A small-molecule ligand and the protein it binds are described below.
Small molecule (SMILES): C[C@H](NC(=O)[C@@H]1CCCCN1)c1ccc(Nc2ncc3cc(-c4ccncc4)ccc3n2)cc1

Sequence of chain 1.C:
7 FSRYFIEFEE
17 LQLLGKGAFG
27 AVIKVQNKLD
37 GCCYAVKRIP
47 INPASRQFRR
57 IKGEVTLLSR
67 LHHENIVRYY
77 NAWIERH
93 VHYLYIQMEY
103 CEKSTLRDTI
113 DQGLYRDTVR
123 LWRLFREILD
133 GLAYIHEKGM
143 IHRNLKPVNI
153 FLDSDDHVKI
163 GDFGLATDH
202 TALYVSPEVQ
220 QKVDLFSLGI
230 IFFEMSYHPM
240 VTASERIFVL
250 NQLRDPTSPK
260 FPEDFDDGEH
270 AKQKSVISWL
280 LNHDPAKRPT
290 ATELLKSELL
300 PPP

Binding-site contacts:
Ligand atom C6 contacts residue CYS103 of chain 1.C at 3.3 Å (hydrophobic).
Ligand atom C6 contacts residue SER106 of chain 1.C at 3.6 Å.
Ligand atom C10 contacts residue PHE153 of chain 1.C at 3.6 Å (hydrophobic).
Ligand atom C17 contacts residue ASP164 of chain 1.C at 3.4 Å.
Ligand atom N contacts residue CYS103 of chain 1.C at 2.9 Å (h-bond).
Ligand atom N1 contacts residue TYR102 of chain 1.C at 3.8 Å.
Ligand atom N3 contacts residue MET100 of chain 1.C at 3.8 Å.
Ligand atom C contacts residue LEU20 of chain 1.C at 3.7 Å (hydrophobic).
Ligand atom C17 contacts residue MET100 of chain 1.C at 3.7 Å (hydrophobic).
Ligand atom C19 contacts residue LYS43 of chain 1.C at 3.8 Å.
Ligand atom O contacts residue SER106 of chain 1.C at 2.9 Å (h-bond).
Ligand atom C9 contacts residue GLU101 of chain 1.C at 3.2 Å.
Ligand atom C26 contacts residue ASP110 of chain 1.C at 3.3 Å.
Ligand atom C contacts residue GLN18 of chain 1.C at 3.7 Å.
Ligand atom C5 contacts residue TYR102 of chain 1.C at 3.6 Å (hydrophobic).
Ligand atom N contacts residue TYR102 of chain 1.C at 3.4 Å.
Ligand atom C12 contacts residue ASP164 of chain 1.C at 3.8 Å.
Ligand atom C20 contacts residue ASP164 of chain 1.C at 3.2 Å.
Ligand atom N3 contacts residue ASP164 of chain 1.C at 3.8 Å.
Ligand atom C18 contacts residue ASP164 of chain 1.C at 3.6 Å.
Ligand atom C3 contacts residue LEU20 of chain 1.C at 3.7 Å (hydrophobic).
Ligand atom C7 contacts residue TYR102 of chain 1.C at 3.6 Å (hydrophobic).
Ligand atom C13 contacts residue PHE153 of chain 1.C at 3.6 Å (hydrophobic).
Ligand atom C13 contacts residue ASP164 of chain 1.C at 3.7 Å.
Ligand atom C10 contacts residue ALA41 of chain 1.C at 3.7 Å (hydrophobic).
Ligand atom N5 contacts residue ASP110 of chain 1.C at 2.7 Å (salt-bridge).
Ligand atom C14 contacts residue PHE153 of chain 1.C at 3.4 Å (hydrophobic).
Ligand atom C5 contacts residue CYS103 of chain 1.C at 3.5 Å (hydrophobic).
Ligand atom C18 contacts residue MET100 of chain 1.C at 3.7 Å (hydrophobic).
Ligand atom C7 contacts residue SER106 of chain 1.C at 3.2 Å.
Ligand atom C15 contacts residue PHE153 of chain 1.C at 3.1 Å (hydrophobic).
Ligand atom C6 contacts residue TYR102 of chain 1.C at 3.3 Å (hydrophobic).
Ligand atom C19 contacts residue ASP164 of chain 1.C at 3.5 Å.
Ligand atom C8 contacts residue PHE153 of chain 1.C at 3.6 Å (hydrophobic).
Ligand atom N2 contacts residue PHE153 of chain 1.C at 3.2 Å.
Ligand atom C9 contacts residue CYS103 of chain 1.C at 3.5 Å (hydrophobic).
Ligand atom C2 contacts residue SER106 of chain 1.C at 3.7 Å.
Ligand atom C16 contacts residue ASP164 of chain 1.C at 3.2 Å.
Ligand atom N1 contacts residue CYS103 of chain 1.C at 2.8 Å (h-bond).
Ligand atom O contacts residue ASP110 of chain 1.C at 3.5 Å (salt-bridge).